Sequence of chain 7.A:
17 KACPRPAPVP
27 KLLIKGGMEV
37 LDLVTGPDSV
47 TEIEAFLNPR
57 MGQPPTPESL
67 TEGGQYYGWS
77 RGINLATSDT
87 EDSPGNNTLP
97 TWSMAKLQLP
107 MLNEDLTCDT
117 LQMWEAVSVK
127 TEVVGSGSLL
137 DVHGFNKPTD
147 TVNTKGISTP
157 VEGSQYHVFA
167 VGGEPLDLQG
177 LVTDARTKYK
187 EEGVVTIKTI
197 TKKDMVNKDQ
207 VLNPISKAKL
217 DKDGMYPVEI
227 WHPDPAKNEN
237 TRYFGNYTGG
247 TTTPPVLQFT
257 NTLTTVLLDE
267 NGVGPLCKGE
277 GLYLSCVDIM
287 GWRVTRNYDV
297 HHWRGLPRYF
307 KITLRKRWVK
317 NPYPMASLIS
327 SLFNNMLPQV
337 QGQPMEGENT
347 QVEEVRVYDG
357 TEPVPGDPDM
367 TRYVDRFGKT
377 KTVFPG

Binding-site contacts:
Ligand atom C6 contacts residue TYR72 of chain 7.E at 3.3 Å (hydrophobic).
Ligand atom C1 contacts residue ARG77 of chain 7.E at 3.4 Å.
Ligand atom O4 contacts residue THR291 of chain 7.E at 3.4 Å.
Ligand atom O3 contacts residue GLY78 of chain 7.E at 3.6 Å.
Ligand atom N5 contacts residue TYR72 of chain 7.E at 3.1 Å (h-bond).
Ligand atom O8 contacts residue TYR72 of chain 7.E at 3.5 Å (h-bond).
Ligand atom O1A contacts residue SER89 of chain 7.E at 3.4 Å (h-bond).
Ligand atom O4 contacts residue HIS298 of chain 7.E at 3.0 Å (h-bond).
Ligand atom C1 contacts residue SER89 of chain 7.E at 4.2 Å.
Ligand atom O1B contacts residue SER89 of chain 7.E at 4.1 Å.
Ligand atom O10 contacts residue THR291 of chain 7.E at 3.8 Å.
Ligand atom C2 contacts residue GLY78 of chain 7.E at 4.1 Å.
Ligand atom C1 contacts residue GLY78 of chain 7.E at 4.0 Å.
Ligand atom O1A contacts residue TYR72 of chain 7.E at 3.5 Å.
Ligand atom C5 contacts residue ASN93 of chain 7.E at 4.1 Å.
Ligand atom C3 contacts residue GLY78 of chain 7.E at 4.0 Å.
Ligand atom O4 contacts residue VAL296 of chain 7.E at 4.0 Å.
Ligand atom C4 contacts residue HIS298 of chain 7.E at 3.6 Å.
Ligand atom C8 contacts residue TYR72 of chain 7.E at 4.1 Å (hydrophobic).
Ligand atom C1 contacts residue TYR72 of chain 7.E at 3.8 Å (hydrophobic).
Ligand atom C4 contacts residue GLY78 of chain 7.E at 3.3 Å.
Ligand atom O6 contacts residue ASN93 of chain 7.E at 3.5 Å (h-bond).
Ligand atom O1A contacts residue ARG77 of chain 7.E at 3.1 Å (salt-bridge).
Ligand atom C3 contacts residue HIS298 of chain 7.E at 3.8 Å.
Ligand atom O1B contacts residue ASN80 of chain 7.E at 4.2 Å.
Ligand atom C6 contacts residue ASN93 of chain 7.E at 3.4 Å.
Ligand atom O1B contacts residue TYR72 of chain 7.E at 3.8 Å.
Ligand atom O1A contacts residue GLY78 of chain 7.E at 3.3 Å (h-bond).
Ligand atom C3 contacts residue GLY78 of chain 7.E at 4.0 Å.
Ligand atom C3 contacts residue VAL296 of chain 7.E at 3.7 Å (hydrophobic).
Ligand atom C5 contacts residue TYR72 of chain 7.E at 3.4 Å (hydrophobic).
Ligand atom O4 contacts residue TYR72 of chain 7.E at 4.2 Å.
Ligand atom C11 contacts residue ASP85 of chain 7.A at 3.8 Å.
Ligand atom O10 contacts residue ASN293 of chain 7.E at 3.9 Å.
Ligand atom C8 contacts residue ARG77 of chain 7.E at 4.2 Å.
Ligand atom O4 contacts residue GLY78 of chain 7.E at 3.0 Å.
Ligand atom O4 contacts residue ILE79 of chain 7.E at 3.5 Å (h-bond).
Ligand atom O1B contacts residue ARG77 of chain 7.E at 2.8 Å (salt-bridge).
Ligand atom C4 contacts residue TYR72 of chain 7.E at 3.4 Å (hydrophobic).
Ligand atom C7 contacts residue TYR72 of chain 7.E at 3.9 Å (hydrophobic).

This small molecule binds to this protein.
Small molecule (SMILES): CC(=O)N[C@@H]1[C@@H](O[C@@H]2O[C@H](CO)[C@H](O)[C@H](O[C@]3(C(=O)O)C[C@H](O)[C@@H](NC(C)=O)[C@H]([C@H](O)[C@H](O)CO)O3)[C@H]2O)[C@H](O)[C@@H](CO[C@]2(C(=O)O)C[C@H](O)[C@@H](NC(C)=O)[C@H]([C@H](O)[C@H](O)CO)O2)O[C@H]1O

Sequence of chain 7.E:
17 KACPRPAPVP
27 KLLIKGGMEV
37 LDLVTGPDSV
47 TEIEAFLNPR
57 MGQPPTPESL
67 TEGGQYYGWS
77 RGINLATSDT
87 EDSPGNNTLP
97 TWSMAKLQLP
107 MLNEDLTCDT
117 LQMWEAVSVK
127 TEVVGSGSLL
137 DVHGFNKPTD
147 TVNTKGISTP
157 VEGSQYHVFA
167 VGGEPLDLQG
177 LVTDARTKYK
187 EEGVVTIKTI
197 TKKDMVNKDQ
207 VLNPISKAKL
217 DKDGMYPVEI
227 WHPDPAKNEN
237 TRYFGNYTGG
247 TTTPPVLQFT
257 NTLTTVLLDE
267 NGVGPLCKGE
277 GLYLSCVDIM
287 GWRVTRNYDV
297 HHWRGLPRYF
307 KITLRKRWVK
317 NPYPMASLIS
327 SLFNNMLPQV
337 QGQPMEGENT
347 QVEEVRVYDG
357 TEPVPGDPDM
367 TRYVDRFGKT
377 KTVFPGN